A protein and the small-molecule ligand that binds it are described below.
Small molecule (SMILES): CC(=O)N[C@H]1[C@H](O[C@H]2[C@H](O)[C@@H](NC(C)=O)CO[C@@H]2CO)O[C@H](CO)[C@@H](O)[C@@H]1O

Sequence of chain 1.C:
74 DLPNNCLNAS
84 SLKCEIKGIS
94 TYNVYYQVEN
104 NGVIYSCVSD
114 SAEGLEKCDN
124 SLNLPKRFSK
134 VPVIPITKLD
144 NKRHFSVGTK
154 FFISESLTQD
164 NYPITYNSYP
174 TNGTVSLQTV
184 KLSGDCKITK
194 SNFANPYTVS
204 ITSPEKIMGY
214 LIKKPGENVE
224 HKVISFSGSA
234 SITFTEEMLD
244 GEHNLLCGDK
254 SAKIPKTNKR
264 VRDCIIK

Binding-site contacts:
Ligand atom C2 contacts residue ASN81 of chain 1.C at 2.5 Å.
Ligand atom C4 contacts residue ASN77 of chain 1.C at 3.9 Å.
Ligand atom C8 contacts residue ASN78 of chain 1.C at 4.1 Å.
Ligand atom C2 contacts residue ASN77 of chain 1.C at 3.9 Å.
Ligand atom C1 contacts residue ASN81 of chain 1.C at 1.4 Å.
Ligand atom O5 contacts residue ASN77 of chain 1.C at 4.3 Å.
Ligand atom C7 contacts residue ASN77 of chain 1.C at 3.6 Å.
Ligand atom O5 contacts residue ASN81 of chain 1.C at 2.3 Å (h-bond).
Ligand atom O4 contacts residue ASN77 of chain 1.C at 3.3 Å (h-bond).
Ligand atom C7 contacts residue ASN81 of chain 1.C at 4.1 Å.
Ligand atom O7 contacts residue ASN77 of chain 1.C at 2.4 Å (h-bond).
Ligand atom C4 contacts residue ASN81 of chain 1.C at 4.2 Å.
Ligand atom C5 contacts residue ASN77 of chain 1.C at 3.9 Å.
Ligand atom C3 contacts residue ASN77 of chain 1.C at 4.0 Å.
Ligand atom C8 contacts residue ASN81 of chain 1.C at 4.3 Å.
Ligand atom C5 contacts residue ASN81 of chain 1.C at 3.5 Å.
Ligand atom C1 contacts residue ASN77 of chain 1.C at 3.6 Å.
Ligand atom N2 contacts residue ASN77 of chain 1.C at 3.5 Å (h-bond).
Ligand atom N2 contacts residue ASN81 of chain 1.C at 3.0 Å (h-bond).
Ligand atom C3 contacts residue ASN81 of chain 1.C at 3.8 Å.